Sequence of chain 1.B:
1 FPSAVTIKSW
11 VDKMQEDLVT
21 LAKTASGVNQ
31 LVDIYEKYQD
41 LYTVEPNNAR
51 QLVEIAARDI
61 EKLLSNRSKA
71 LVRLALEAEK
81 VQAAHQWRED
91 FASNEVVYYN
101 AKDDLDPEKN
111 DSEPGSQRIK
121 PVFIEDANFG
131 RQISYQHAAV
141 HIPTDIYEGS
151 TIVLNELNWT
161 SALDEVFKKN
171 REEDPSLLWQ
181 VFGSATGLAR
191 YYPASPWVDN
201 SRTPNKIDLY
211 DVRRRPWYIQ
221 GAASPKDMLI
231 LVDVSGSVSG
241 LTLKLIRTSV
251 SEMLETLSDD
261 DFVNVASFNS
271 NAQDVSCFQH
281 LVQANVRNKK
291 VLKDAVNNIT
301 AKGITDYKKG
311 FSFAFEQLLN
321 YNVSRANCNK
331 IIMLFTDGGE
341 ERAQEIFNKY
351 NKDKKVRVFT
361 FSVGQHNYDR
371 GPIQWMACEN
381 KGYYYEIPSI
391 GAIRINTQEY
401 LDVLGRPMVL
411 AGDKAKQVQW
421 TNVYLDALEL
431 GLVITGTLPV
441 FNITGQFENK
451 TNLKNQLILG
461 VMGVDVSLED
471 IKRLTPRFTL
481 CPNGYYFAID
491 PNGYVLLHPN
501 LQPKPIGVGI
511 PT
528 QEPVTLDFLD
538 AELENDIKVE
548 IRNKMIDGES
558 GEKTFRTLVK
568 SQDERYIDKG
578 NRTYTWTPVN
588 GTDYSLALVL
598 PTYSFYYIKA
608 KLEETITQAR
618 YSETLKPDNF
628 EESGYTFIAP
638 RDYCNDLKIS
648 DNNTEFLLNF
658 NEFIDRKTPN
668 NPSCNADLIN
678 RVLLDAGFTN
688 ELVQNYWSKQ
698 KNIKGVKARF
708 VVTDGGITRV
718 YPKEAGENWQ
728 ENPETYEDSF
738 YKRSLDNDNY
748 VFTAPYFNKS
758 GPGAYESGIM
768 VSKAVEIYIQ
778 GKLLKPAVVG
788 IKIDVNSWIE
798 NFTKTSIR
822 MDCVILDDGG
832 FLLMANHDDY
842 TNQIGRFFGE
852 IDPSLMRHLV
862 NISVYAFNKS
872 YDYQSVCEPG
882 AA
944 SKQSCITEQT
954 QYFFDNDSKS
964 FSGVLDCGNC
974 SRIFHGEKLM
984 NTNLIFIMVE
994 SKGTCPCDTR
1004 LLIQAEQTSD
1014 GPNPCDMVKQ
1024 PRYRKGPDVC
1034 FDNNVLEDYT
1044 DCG

This protein binds this small molecule.
Small molecule (SMILES): CC(=O)N[C@@H]1[C@@H](O)[C@H](O)[C@@H](CO)O[C@H]1O

Binding-site contacts:
Ligand atom C6 contacts residue ARG563 of chain 1.B at 4.1 Å.
Ligand atom C4 contacts residue ARG563 of chain 1.B at 3.9 Å.
Ligand atom C5 contacts residue ASN578 of chain 1.B at 3.6 Å.
Ligand atom N2 contacts residue ASN578 of chain 1.B at 2.7 Å (h-bond).
Ligand atom C8 contacts residue ASN578 of chain 1.B at 3.7 Å.
Ligand atom C3 contacts residue ARG563 of chain 1.B at 4.4 Å.
Ligand atom C8 contacts residue THR561 of chain 1.B at 3.9 Å.
Ligand atom C5 contacts residue ARG563 of chain 1.B at 3.9 Å.
Ligand atom C8 contacts residue PHE562 of chain 1.B at 3.7 Å (hydrophobic).
Ligand atom C1 contacts residue ARG563 of chain 1.B at 3.5 Å.
Ligand atom O7 contacts residue ARG563 of chain 1.B at 4.3 Å.
Ligand atom C3 contacts residue ASN578 of chain 1.B at 3.8 Å.
Ligand atom O5 contacts residue ASN578 of chain 1.B at 2.2 Å (h-bond).
Ligand atom C4 contacts residue ASN578 of chain 1.B at 4.1 Å.
Ligand atom O5 contacts residue ARG563 of chain 1.B at 3.0 Å (salt-bridge).
Ligand atom C7 contacts residue ASN578 of chain 1.B at 3.3 Å.
Ligand atom C2 contacts residue ARG563 of chain 1.B at 3.7 Å.
Ligand atom O7 contacts residue ASN578 of chain 1.B at 4.0 Å.
Ligand atom C2 contacts residue ASN578 of chain 1.B at 2.5 Å.
Ligand atom C7 contacts residue PHE562 of chain 1.B at 4.5 Å (hydrophobic).
Ligand atom C1 contacts residue ASN578 of chain 1.B at 1.4 Å.
Ligand atom O6 contacts residue ARG563 of chain 1.B at 3.3 Å (salt-bridge).
Ligand atom O6 contacts residue ASN578 of chain 1.B at 4.3 Å.